Binding-site contacts:
Ligand atom C4 contacts residue ASN119 of chain 1.C at 4.2 Å.
Ligand atom O5 contacts residue ASN119 of chain 1.C at 2.2 Å (h-bond).
Ligand atom C3 contacts residue ASN119 of chain 1.C at 3.9 Å.
Ligand atom O7 contacts residue ASN119 of chain 1.C at 3.4 Å (h-bond).
Ligand atom C5 contacts residue ASN119 of chain 1.C at 3.5 Å.
Ligand atom C7 contacts residue ASN119 of chain 1.C at 3.5 Å.
Ligand atom C1 contacts residue THR121 of chain 1.C at 3.8 Å.
Ligand atom C5 contacts residue THR121 of chain 1.C at 3.3 Å.
Ligand atom N2 contacts residue ASN119 of chain 1.C at 3.1 Å (h-bond).
Ligand atom C6 contacts residue THR121 of chain 1.C at 3.7 Å.
Ligand atom O6 contacts residue THR121 of chain 1.C at 4.3 Å.
Ligand atom C1 contacts residue ASN119 of chain 1.C at 1.4 Å.
Ligand atom C2 contacts residue ASN119 of chain 1.C at 2.6 Å.
Ligand atom O5 contacts residue THR121 of chain 1.C at 3.5 Å (h-bond).

Sequence of chain 1.C:
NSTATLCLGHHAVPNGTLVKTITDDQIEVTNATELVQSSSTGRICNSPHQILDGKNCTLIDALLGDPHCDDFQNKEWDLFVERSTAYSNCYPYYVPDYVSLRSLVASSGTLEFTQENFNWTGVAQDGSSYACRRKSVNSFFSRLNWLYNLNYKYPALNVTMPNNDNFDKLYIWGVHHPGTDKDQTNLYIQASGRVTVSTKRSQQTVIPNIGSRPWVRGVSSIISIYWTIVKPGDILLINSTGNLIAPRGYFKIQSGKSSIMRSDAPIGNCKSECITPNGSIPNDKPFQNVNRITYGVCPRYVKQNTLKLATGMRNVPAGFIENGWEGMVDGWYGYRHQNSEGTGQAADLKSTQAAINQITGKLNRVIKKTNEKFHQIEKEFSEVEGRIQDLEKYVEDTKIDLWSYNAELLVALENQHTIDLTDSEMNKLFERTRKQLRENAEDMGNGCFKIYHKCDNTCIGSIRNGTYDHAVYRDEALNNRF

A small-molecule ligand and the protein it binds are described below.
Small molecule (SMILES): CC(=O)N[C@@H]1[C@@H](O)[C@H](O)[C@@H](CO)O[C@H]1O